A protein and the small-molecule ligand that binds it are described below.
Small molecule (SMILES): CC(=O)N[C@H]1[C@H](O[C@H]2[C@H](O)[C@@H](NC(C)=O)CO[C@@H]2CO)O[C@H](CO)[C@@H](O)[C@@H]1O

Binding-site contacts:
Ligand atom C4 contacts residue SER943 of chain 10.D at 4.1 Å.
Ligand atom C2 contacts residue SER943 of chain 10.D at 4.5 Å.
Ligand atom O3 contacts residue SER943 of chain 10.D at 4.0 Å.
Ligand atom C2 contacts residue ASN1134 of chain 10.D at 2.5 Å.
Ligand atom C5 contacts residue ASN1134 of chain 10.D at 3.7 Å.
Ligand atom C4 contacts residue ASN1134 of chain 10.D at 4.2 Å.
Ligand atom O7 contacts residue SER943 of chain 10.D at 3.8 Å.
Ligand atom C5 contacts residue SER943 of chain 10.D at 4.5 Å.
Ligand atom C7 contacts residue ASN1134 of chain 10.D at 4.1 Å.
Ligand atom C7 contacts residue GLU941 of chain 10.D at 4.0 Å.
Ligand atom N2 contacts residue ASN1134 of chain 10.D at 2.9 Å (h-bond).
Ligand atom N2 contacts residue GLU941 of chain 10.D at 3.8 Å.
Ligand atom O6 contacts residue SER943 of chain 10.D at 4.1 Å.
Ligand atom C8 contacts residue SER1133 of chain 10.D at 4.5 Å.
Ligand atom O5 contacts residue ASN1134 of chain 10.D at 2.4 Å (h-bond).
Ligand atom C1 contacts residue ASN1134 of chain 10.D at 1.4 Å.
Ligand atom C7 contacts residue HIS1132 of chain 10.D at 4.1 Å.
Ligand atom N2 contacts residue HIS1132 of chain 10.D at 4.0 Å.
Ligand atom C3 contacts residue ASN1134 of chain 10.D at 3.8 Å.
Ligand atom C8 contacts residue GLU941 of chain 10.D at 4.0 Å.
Ligand atom C8 contacts residue HIS1132 of chain 10.D at 3.2 Å.

Sequence of chain 10.D:
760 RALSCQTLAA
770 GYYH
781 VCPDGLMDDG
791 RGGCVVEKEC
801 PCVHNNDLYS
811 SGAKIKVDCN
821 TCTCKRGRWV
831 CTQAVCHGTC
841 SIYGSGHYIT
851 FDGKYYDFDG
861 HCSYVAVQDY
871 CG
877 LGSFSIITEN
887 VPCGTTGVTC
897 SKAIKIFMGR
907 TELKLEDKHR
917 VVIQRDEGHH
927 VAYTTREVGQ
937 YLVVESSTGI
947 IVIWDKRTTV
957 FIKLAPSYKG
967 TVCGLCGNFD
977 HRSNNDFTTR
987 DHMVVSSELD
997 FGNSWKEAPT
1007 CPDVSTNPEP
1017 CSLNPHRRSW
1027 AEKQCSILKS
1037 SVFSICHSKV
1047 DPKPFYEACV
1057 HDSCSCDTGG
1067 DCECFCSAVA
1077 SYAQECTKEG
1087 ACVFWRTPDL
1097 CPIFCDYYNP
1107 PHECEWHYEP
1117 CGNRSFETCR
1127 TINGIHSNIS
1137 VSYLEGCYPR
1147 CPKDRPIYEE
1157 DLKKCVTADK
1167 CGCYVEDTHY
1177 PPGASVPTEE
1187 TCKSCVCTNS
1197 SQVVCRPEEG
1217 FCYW